The small molecule below binds the protein below.
Small molecule (SMILES): CC(=O)N[C@@H]1[C@@H](O)[C@H](O)[C@@H](CO)O[C@H]1O

Binding-site contacts:
Ligand atom C8 contacts residue ARG476 of chain 1.G at 3.9 Å.
Ligand atom C8 contacts residue GLU484 of chain 1.G at 3.4 Å.
Ligand atom C7 contacts residue GLU484 of chain 1.G at 3.9 Å.
Ligand atom C7 contacts residue ARG476 of chain 1.G at 3.9 Å.
Ligand atom C8 contacts residue LYS481 of chain 1.G at 4.0 Å.
Ligand atom C3 contacts residue ASN253 of chain 1.D at 3.9 Å.
Ligand atom C2 contacts residue ASN253 of chain 1.D at 2.5 Å.
Ligand atom N2 contacts residue ASN253 of chain 1.D at 3.0 Å (h-bond).
Ligand atom O7 contacts residue ASN253 of chain 1.D at 4.2 Å.
Ligand atom C4 contacts residue ASN253 of chain 1.D at 4.3 Å.
Ligand atom C5 contacts residue ASN253 of chain 1.D at 3.8 Å.
Ligand atom C1 contacts residue THR255 of chain 1.D at 3.7 Å.
Ligand atom O7 contacts residue GLU484 of chain 1.G at 3.6 Å.
Ligand atom O5 contacts residue THR127 of chain 1.D at 4.0 Å.
Ligand atom O5 contacts residue ASN253 of chain 1.D at 2.4 Å (h-bond).
Ligand atom C5 contacts residue THR255 of chain 1.D at 4.1 Å.
Ligand atom C7 contacts residue ASN253 of chain 1.D at 3.8 Å.
Ligand atom O7 contacts residue ARG476 of chain 1.G at 3.0 Å (salt-bridge).
Ligand atom C1 contacts residue ASN253 of chain 1.D at 1.5 Å.
Ligand atom O6 contacts residue THR255 of chain 1.D at 3.8 Å.
Ligand atom O5 contacts residue THR255 of chain 1.D at 3.7 Å.

Sequence of chain 1.D:
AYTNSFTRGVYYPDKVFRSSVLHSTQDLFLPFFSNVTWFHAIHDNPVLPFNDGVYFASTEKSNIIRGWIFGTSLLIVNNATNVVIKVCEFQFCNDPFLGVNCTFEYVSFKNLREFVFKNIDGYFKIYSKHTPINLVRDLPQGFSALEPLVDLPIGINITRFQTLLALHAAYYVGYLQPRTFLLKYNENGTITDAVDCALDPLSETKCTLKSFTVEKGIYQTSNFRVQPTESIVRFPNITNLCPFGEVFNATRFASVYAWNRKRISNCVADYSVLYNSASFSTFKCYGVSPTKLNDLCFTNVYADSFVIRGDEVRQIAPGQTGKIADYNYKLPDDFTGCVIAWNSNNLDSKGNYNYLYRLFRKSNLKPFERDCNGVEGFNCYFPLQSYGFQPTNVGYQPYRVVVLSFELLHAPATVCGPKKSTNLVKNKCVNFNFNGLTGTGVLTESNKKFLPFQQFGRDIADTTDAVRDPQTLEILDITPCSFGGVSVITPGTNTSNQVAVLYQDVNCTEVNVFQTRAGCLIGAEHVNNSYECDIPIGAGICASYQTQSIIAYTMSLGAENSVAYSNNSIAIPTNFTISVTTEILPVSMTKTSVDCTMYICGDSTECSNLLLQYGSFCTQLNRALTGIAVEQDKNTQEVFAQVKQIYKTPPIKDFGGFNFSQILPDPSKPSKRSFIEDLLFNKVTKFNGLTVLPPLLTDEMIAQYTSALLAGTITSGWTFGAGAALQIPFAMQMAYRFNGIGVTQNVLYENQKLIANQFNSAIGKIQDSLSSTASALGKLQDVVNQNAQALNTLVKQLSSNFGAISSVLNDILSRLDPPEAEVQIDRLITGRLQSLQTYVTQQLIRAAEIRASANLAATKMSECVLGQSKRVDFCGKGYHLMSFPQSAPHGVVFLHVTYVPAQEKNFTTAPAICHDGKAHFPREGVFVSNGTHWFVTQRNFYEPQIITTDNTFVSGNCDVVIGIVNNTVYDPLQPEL

Sequence of chain 1.G:
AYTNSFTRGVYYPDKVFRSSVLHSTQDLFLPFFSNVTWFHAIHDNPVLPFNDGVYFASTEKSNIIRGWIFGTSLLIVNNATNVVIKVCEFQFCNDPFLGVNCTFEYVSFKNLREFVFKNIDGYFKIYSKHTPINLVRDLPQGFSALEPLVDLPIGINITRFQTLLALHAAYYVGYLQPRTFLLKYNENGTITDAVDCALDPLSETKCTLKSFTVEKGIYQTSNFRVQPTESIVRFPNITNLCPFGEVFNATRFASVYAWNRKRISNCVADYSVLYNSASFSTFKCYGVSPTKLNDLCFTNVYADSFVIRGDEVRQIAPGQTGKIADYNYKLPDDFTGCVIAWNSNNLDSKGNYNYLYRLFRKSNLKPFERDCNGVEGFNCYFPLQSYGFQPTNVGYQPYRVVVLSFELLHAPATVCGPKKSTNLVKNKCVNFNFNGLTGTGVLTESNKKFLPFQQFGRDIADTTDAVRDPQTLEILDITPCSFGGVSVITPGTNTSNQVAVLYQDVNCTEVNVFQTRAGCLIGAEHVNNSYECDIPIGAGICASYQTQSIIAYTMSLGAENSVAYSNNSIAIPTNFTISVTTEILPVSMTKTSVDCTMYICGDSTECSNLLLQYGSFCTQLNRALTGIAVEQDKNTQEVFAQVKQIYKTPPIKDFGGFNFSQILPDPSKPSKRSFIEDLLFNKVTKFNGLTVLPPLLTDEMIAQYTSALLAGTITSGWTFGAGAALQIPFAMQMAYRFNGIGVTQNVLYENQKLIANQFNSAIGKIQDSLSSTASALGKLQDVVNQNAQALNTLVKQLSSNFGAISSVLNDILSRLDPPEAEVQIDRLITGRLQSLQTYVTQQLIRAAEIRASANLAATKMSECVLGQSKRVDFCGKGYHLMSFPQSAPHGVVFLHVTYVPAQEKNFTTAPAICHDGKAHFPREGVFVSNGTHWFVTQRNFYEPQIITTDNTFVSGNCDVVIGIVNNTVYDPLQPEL